The protein below binds the small molecule below.
Small molecule (SMILES): COc1cncc(-c2cnc(NC3CCNCC3)c3[nH]c(=O)c(C)cc23)c1

Sequence of chain 2.A:
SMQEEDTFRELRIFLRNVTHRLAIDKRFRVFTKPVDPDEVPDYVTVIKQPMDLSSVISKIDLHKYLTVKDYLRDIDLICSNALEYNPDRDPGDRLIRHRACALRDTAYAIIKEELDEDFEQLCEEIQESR

Binding-site contacts:
Ligand atom N30 contacts residue ASP93 of chain 2.A at 2.6 Å (salt-bridge).
Ligand atom C16 contacts residue VAL40 of chain 2.A at 3.7 Å (hydrophobic).
Ligand atom C27 contacts residue ASP90 of chain 2.A at 3.9 Å.
Ligand atom N18 contacts residue VAL40 of chain 2.A at 3.7 Å.
Ligand atom C10 contacts residue GLU39 of chain 2.A at 3.9 Å.
Ligand atom O42 contacts residue TYR85 of chain 2.A at 4.0 Å.
Ligand atom C24 contacts residue ASP93 of chain 2.A at 3.3 Å.
Ligand atom N09 contacts residue VAL35 of chain 2.A at 3.7 Å.
Ligand atom O05 contacts residue GLU39 of chain 2.A at 3.4 Å (salt-bridge).
Ligand atom N39 contacts residue TYR85 of chain 2.A at 3.7 Å.
Ligand atom O42 contacts residue ASN86 of chain 2.A at 2.8 Å (h-bond).
Ligand atom C07 contacts residue ASP36 of chain 2.A at 3.9 Å.
Ligand atom C27 contacts residue ASP93 of chain 2.A at 3.2 Å.
Ligand atom N39 contacts residue ASN86 of chain 2.A at 3.0 Å (h-bond).
Ligand atom C19 contacts residue ILE96 of chain 2.A at 3.9 Å (hydrophobic).
Ligand atom N09 contacts residue ASP36 of chain 2.A at 3.2 Å (salt-bridge).
Ligand atom N20 contacts residue ASN86 of chain 2.A at 2.8 Å (h-bond).
Ligand atom N09 contacts residue GLU39 of chain 2.A at 3.9 Å.
Ligand atom C41 contacts residue ASN86 of chain 2.A at 3.6 Å.
Ligand atom N20 contacts residue TYR85 of chain 2.A at 4.0 Å.
Ligand atom C22 contacts residue ASN86 of chain 2.A at 3.7 Å.
Ligand atom C48 contacts residue VAL35 of chain 2.A at 3.8 Å (hydrophobic).
Ligand atom C19 contacts residue ASN86 of chain 2.A at 3.7 Å.
Ligand atom C48 contacts residue VAL30 of chain 2.A at 3.8 Å (hydrophobic).
Ligand atom C35 contacts residue ASN86 of chain 2.A at 3.6 Å.
Ligand atom N30 contacts residue ASP90 of chain 2.A at 3.9 Å.
Ligand atom C38 contacts residue ILE96 of chain 2.A at 3.9 Å (hydrophobic).
Ligand atom C06 contacts residue GLU39 of chain 2.A at 3.8 Å.
Ligand atom C44 contacts residue VAL35 of chain 2.A at 3.4 Å (hydrophobic).
Ligand atom C10 contacts residue VAL35 of chain 2.A at 3.5 Å (hydrophobic).
Ligand atom N20 contacts residue ILE96 of chain 2.A at 3.8 Å.
Ligand atom N39 contacts residue ILE96 of chain 2.A at 3.7 Å.
Ligand atom C35 contacts residue ASP93 of chain 2.A at 3.7 Å.
Ligand atom C38 contacts residue ASN86 of chain 2.A at 3.8 Å.
Ligand atom C15 contacts residue VAL40 of chain 2.A at 3.9 Å (hydrophobic).
Ligand atom C07 contacts residue GLU39 of chain 2.A at 3.8 Å.
Ligand atom C19 contacts residue VAL40 of chain 2.A at 3.9 Å (hydrophobic).
Ligand atom C43 contacts residue VAL35 of chain 2.A at 3.8 Å (hydrophobic).
Ligand atom C32 contacts residue ASP93 of chain 2.A at 3.5 Å.
Ligand atom C01 contacts residue GLU39 of chain 2.A at 3.8 Å.